The small molecule below binds the protein below.
Small molecule (SMILES): CNCc1cc(OCc2ccc3ccc(N)nc3c2)ccc1Cl

Sequence of chain 1.B:
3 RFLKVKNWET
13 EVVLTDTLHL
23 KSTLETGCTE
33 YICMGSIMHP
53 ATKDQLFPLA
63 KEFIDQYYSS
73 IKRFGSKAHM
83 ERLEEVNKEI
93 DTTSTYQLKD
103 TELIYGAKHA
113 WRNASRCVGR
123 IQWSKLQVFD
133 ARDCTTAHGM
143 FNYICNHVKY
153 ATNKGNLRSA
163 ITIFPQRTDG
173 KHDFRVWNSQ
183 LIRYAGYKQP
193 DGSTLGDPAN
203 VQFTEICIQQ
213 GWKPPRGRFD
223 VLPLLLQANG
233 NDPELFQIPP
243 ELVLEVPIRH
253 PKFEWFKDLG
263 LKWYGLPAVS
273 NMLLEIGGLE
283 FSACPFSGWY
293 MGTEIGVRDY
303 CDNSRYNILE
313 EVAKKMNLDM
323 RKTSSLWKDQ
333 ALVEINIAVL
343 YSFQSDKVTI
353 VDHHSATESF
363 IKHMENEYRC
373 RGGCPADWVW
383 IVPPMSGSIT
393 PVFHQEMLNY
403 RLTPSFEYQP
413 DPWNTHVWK

Binding-site contacts:
Ligand atom C28 contacts residue ASP93 of chain 1.B at 3.9 Å.
Ligand atom C08 contacts residue PHE59 of chain 1.B at 3.4 Å (hydrophobic).
Ligand atom C11 contacts residue PHE59 of chain 1.B at 3.4 Å (hydrophobic).
Ligand atom CL contacts residue LYS55 of chain 1.B at 4.1 Å.
Ligand atom C23 contacts residue PHE59 of chain 1.B at 4.0 Å (hydrophobic).
Ligand atom N29 contacts residue ASN89 of chain 1.B at 2.5 Å (h-bond).
Ligand atom C22 contacts residue PHE59 of chain 1.B at 3.4 Å (hydrophobic).
Ligand atom C07 contacts residue PHE59 of chain 1.B at 4.0 Å (hydrophobic).
Ligand atom C04 contacts residue MET82 of chain 1.B at 4.0 Å (hydrophobic).
Ligand atom C07 contacts residue GLU86 of chain 1.B at 3.5 Å.
Ligand atom O12 contacts residue PHE59 of chain 1.B at 3.3 Å.
Ligand atom C03 contacts residue MET82 of chain 1.B at 3.6 Å (hydrophobic).
Ligand atom C26 contacts residue ASN89 of chain 1.B at 2.9 Å.
Ligand atom O12 contacts residue ASN89 of chain 1.B at 4.2 Å.
Ligand atom C07 contacts residue ASN89 of chain 1.B at 4.1 Å.
Ligand atom C30 contacts residue ASP93 of chain 1.B at 3.2 Å.
Ligand atom C08 contacts residue ASN89 of chain 1.B at 4.2 Å.
Ligand atom C02 contacts residue LYS63 of chain 1.B at 3.7 Å.
Ligand atom C21 contacts residue PHE59 of chain 1.B at 3.4 Å (hydrophobic).
Ligand atom N29 contacts residue ASP93 of chain 1.B at 3.4 Å (salt-bridge).
Ligand atom C03 contacts residue LEU85 of chain 1.B at 3.6 Å (hydrophobic).
Ligand atom N01 contacts residue LYS63 of chain 1.B at 3.6 Å.
Ligand atom C11 contacts residue ASN89 of chain 1.B at 3.4 Å.
Ligand atom C05 contacts residue LEU85 of chain 1.B at 4.1 Å (hydrophobic).
Ligand atom C21 contacts residue ASN89 of chain 1.B at 4.0 Å.
Ligand atom C26 contacts residue PHE59 of chain 1.B at 4.0 Å (hydrophobic).
Ligand atom C30 contacts residue ILE92 of chain 1.B at 3.6 Å (hydrophobic).
Ligand atom C06 contacts residue LEU85 of chain 1.B at 4.1 Å (hydrophobic).
Ligand atom C10 contacts residue PHE59 of chain 1.B at 4.1 Å (hydrophobic).
Ligand atom CL contacts residue ASP56 of chain 1.B at 3.8 Å.
Ligand atom C09 contacts residue PHE59 of chain 1.B at 3.4 Å (hydrophobic).
Ligand atom C02 contacts residue LEU85 of chain 1.B at 3.9 Å (hydrophobic).
Ligand atom N02 contacts residue LYS63 of chain 1.B at 3.2 Å.
Ligand atom C04 contacts residue LEU85 of chain 1.B at 3.8 Å (hydrophobic).
Ligand atom C30 contacts residue LYS55 of chain 1.B at 3.8 Å.
Ligand atom C06 contacts residue GLU86 of chain 1.B at 3.7 Å.
Ligand atom C25 contacts residue ASN89 of chain 1.B at 3.5 Å.
Ligand atom N29 contacts residue PHE59 of chain 1.B at 4.3 Å.
Ligand atom C30 contacts residue ASN89 of chain 1.B at 3.8 Å.
Ligand atom C28 contacts residue ASN89 of chain 1.B at 3.2 Å.